Binding-site contacts:
Ligand atom C5 contacts residue ASN349 of chain 1.C at 3.4 Å.
Ligand atom C2 contacts residue ASN349 of chain 1.C at 2.8 Å.
Ligand atom N2 contacts residue ASN325 of chain 1.C at 4.1 Å.
Ligand atom C8 contacts residue ASN327 of chain 1.C at 4.1 Å.
Ligand atom O5 contacts residue ASN349 of chain 1.C at 2.2 Å (h-bond).
Ligand atom C3 contacts residue ASN349 of chain 1.C at 3.9 Å.
Ligand atom N2 contacts residue ASN349 of chain 1.C at 3.3 Å (h-bond).
Ligand atom N2 contacts residue ASN326 of chain 1.C at 4.4 Å.
Ligand atom C8 contacts residue ASN325 of chain 1.C at 3.3 Å.
Ligand atom C8 contacts residue ASN326 of chain 1.C at 3.0 Å.
Ligand atom C1 contacts residue ASN325 of chain 1.C at 3.5 Å.
Ligand atom O7 contacts residue ASN326 of chain 1.C at 2.6 Å (h-bond).
Ligand atom O7 contacts residue ASN349 of chain 1.C at 3.4 Å (h-bond).
Ligand atom C7 contacts residue ASN325 of chain 1.C at 3.6 Å.
Ligand atom C7 contacts residue ASN349 of chain 1.C at 3.6 Å.
Ligand atom C6 contacts residue ASN349 of chain 1.C at 4.4 Å.
Ligand atom C8 contacts residue ASN302 of chain 1.C at 3.7 Å.
Ligand atom C1 contacts residue ASN349 of chain 1.C at 1.4 Å.
Ligand atom O5 contacts residue ASN325 of chain 1.C at 4.1 Å.
Ligand atom O7 contacts residue ASN325 of chain 1.C at 4.1 Å.
Ligand atom O6 contacts residue ASN349 of chain 1.C at 4.2 Å.
Ligand atom C7 contacts residue ASN326 of chain 1.C at 3.1 Å.
Ligand atom C4 contacts residue ASN349 of chain 1.C at 4.2 Å.
Ligand atom C5 contacts residue ASN325 of chain 1.C at 4.3 Å.

Sequence of chain 1.C:
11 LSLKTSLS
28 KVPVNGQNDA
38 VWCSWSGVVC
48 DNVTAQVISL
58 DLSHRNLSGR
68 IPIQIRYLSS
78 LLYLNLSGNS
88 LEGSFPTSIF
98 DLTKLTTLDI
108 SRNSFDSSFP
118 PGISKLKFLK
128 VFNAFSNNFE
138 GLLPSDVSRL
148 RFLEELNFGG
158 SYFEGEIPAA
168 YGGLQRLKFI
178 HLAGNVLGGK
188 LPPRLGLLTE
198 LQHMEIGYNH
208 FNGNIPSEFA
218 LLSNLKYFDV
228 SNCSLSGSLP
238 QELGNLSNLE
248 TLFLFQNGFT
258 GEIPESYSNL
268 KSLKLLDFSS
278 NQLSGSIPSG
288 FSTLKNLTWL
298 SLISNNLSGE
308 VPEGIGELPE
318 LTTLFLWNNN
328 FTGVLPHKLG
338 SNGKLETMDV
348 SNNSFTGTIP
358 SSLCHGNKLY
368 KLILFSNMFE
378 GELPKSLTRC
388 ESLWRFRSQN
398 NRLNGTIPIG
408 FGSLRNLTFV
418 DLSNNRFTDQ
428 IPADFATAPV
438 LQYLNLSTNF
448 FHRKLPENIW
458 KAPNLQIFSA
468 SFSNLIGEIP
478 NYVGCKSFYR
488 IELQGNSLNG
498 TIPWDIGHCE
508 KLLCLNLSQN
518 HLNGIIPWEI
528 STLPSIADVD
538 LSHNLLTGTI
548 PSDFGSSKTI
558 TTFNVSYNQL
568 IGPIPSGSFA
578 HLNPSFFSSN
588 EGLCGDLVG

A protein and the small-molecule ligand that binds it are described below.
Small molecule (SMILES): CC(=O)N[C@@H]1[C@@H](O)[C@H](O)[C@@H](CO)O[C@H]1O